Sequence of chain 1.A:
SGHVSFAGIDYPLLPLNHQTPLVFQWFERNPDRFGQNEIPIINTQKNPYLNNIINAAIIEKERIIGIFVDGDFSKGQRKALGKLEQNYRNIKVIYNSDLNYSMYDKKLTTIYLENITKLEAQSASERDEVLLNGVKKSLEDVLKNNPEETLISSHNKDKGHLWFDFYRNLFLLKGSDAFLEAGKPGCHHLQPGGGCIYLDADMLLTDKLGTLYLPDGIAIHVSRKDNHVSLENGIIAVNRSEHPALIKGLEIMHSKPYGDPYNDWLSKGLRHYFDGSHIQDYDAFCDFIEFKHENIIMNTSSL

The small molecule below binds the protein below.
Small molecule (SMILES): NC(=[NH2+])NCCC[C@H](N)C(=O)O

Binding-site contacts:
Ligand atom CZ contacts residue ASP239 of chain 1.A at 3.6 Å.
Ligand atom NE contacts residue GLU271 of chain 1.A at 2.6 Å (salt-bridge).
Ligand atom O contacts residue LYS264 of chain 1.A at 3.7 Å.
Ligand atom CA contacts residue ASN338 of chain 1.A at 4.1 Å.
Ligand atom NH1 contacts residue ASN338 of chain 1.A at 3.3 Å (h-bond).
Ligand atom NH1 contacts residue GLY273 of chain 1.A at 3.9 Å.
Ligand atom CD contacts residue GLU271 of chain 1.A at 3.6 Å.
Ligand atom CZ contacts residue UDP1 of chain 1.E at 4.2 Å.
Ligand atom N contacts residue UDP1 of chain 1.E at 3.2 Å (h-bond).
Ligand atom CD contacts residue UDP1 of chain 1.E at 3.0 Å.
Ligand atom NH1 contacts residue MN1 of chain 1.D at 4.2 Å.
Ligand atom CA contacts residue UDP1 of chain 1.E at 4.2 Å.
Ligand atom OXT contacts residue SER341 of chain 1.A at 4.2 Å.
Ligand atom N contacts residue ASN338 of chain 1.A at 3.8 Å.
Ligand atom N contacts residue SER340 of chain 1.A at 4.0 Å.
Ligand atom NH1 contacts residue HIS260 of chain 1.A at 3.5 Å (h-bond).
Ligand atom NH2 contacts residue ASN272 of chain 1.A at 2.8 Å (h-bond).
Ligand atom NH2 contacts residue GLY273 of chain 1.A at 2.8 Å (h-bond).
Ligand atom N contacts residue SER341 of chain 1.A at 4.0 Å.
Ligand atom NH2 contacts residue GLU271 of chain 1.A at 2.6 Å (salt-bridge).
Ligand atom CZ contacts residue GLY273 of chain 1.A at 3.9 Å.
Ligand atom CB contacts residue ASN338 of chain 1.A at 3.0 Å.
Ligand atom NE contacts residue UDP1 of chain 1.E at 3.5 Å (h-bond).
Ligand atom CD contacts residue MN1 of chain 1.D at 3.9 Å.
Ligand atom CZ contacts residue HIS260 of chain 1.A at 4.3 Å.
Ligand atom NH1 contacts residue ASP239 of chain 1.A at 3.4 Å (salt-bridge).
Ligand atom CG contacts residue UDP1 of chain 1.E at 4.3 Å.
Ligand atom NH1 contacts residue GLU271 of chain 1.A at 3.5 Å (salt-bridge).
Ligand atom O contacts residue SER341 of chain 1.A at 3.4 Å.
Ligand atom CG contacts residue GLU271 of chain 1.A at 3.1 Å.
Ligand atom CA contacts residue SER341 of chain 1.A at 4.3 Å.
Ligand atom NE contacts residue ASN338 of chain 1.A at 4.2 Å.
Ligand atom CZ contacts residue ASN272 of chain 1.A at 4.0 Å.
Ligand atom CZ contacts residue ASN338 of chain 1.A at 4.1 Å.
Ligand atom C contacts residue SER341 of chain 1.A at 3.7 Å.
Ligand atom NH2 contacts residue ASP239 of chain 1.A at 3.4 Å (salt-bridge).
Ligand atom CZ contacts residue GLU271 of chain 1.A at 2.6 Å.
Ligand atom CD contacts residue ASN338 of chain 1.A at 3.5 Å.
Ligand atom N contacts residue MN1 of chain 1.D at 4.0 Å.
Ligand atom CG contacts residue ASN338 of chain 1.A at 3.6 Å.